The protein below binds the small molecule below.
Small molecule (SMILES): CC(=O)N[C@H]1[C@H](O[C@H]2[C@H](O)[C@@H](NC(C)=O)CO[C@@H]2CO)O[C@H](CO)[C@@H](O)[C@@H]1O

Binding-site contacts:
Ligand atom C7 contacts residue TYR522 of chain 1.B at 3.5 Å (hydrophobic).
Ligand atom C4 contacts residue ASN496 of chain 1.B at 4.2 Å.
Ligand atom C1 contacts residue ASN496 of chain 1.B at 1.4 Å.
Ligand atom O7 contacts residue ASN496 of chain 1.B at 4.0 Å.
Ligand atom O7 contacts residue TYR518 of chain 1.B at 3.7 Å.
Ligand atom C5 contacts residue ASN496 of chain 1.B at 3.6 Å.
Ligand atom C7 contacts residue ASN496 of chain 1.B at 3.7 Å.
Ligand atom O6 contacts residue TYR518 of chain 1.B at 3.6 Å.
Ligand atom C2 contacts residue ASN496 of chain 1.B at 2.4 Å.
Ligand atom C8 contacts residue TYR522 of chain 1.B at 3.6 Å (hydrophobic).
Ligand atom C6 contacts residue TYR518 of chain 1.B at 3.8 Å (hydrophobic).
Ligand atom O5 contacts residue ASN496 of chain 1.B at 2.3 Å (h-bond).
Ligand atom C3 contacts residue ASN496 of chain 1.B at 3.8 Å.
Ligand atom C6 contacts residue ASN520 of chain 1.B at 3.3 Å.
Ligand atom C5 contacts residue ASN520 of chain 1.B at 3.4 Å.
Ligand atom C1 contacts residue ASN520 of chain 1.B at 3.7 Å.
Ligand atom C1 contacts residue TYR522 of chain 1.B at 4.3 Å (hydrophobic).
Ligand atom N2 contacts residue ASN496 of chain 1.B at 2.9 Å (h-bond).
Ligand atom N2 contacts residue TYR522 of chain 1.B at 4.4 Å.
Ligand atom O5 contacts residue ASN520 of chain 1.B at 3.6 Å (h-bond).
Ligand atom O7 contacts residue TYR522 of chain 1.B at 3.0 Å.

Sequence of chain 1.B:
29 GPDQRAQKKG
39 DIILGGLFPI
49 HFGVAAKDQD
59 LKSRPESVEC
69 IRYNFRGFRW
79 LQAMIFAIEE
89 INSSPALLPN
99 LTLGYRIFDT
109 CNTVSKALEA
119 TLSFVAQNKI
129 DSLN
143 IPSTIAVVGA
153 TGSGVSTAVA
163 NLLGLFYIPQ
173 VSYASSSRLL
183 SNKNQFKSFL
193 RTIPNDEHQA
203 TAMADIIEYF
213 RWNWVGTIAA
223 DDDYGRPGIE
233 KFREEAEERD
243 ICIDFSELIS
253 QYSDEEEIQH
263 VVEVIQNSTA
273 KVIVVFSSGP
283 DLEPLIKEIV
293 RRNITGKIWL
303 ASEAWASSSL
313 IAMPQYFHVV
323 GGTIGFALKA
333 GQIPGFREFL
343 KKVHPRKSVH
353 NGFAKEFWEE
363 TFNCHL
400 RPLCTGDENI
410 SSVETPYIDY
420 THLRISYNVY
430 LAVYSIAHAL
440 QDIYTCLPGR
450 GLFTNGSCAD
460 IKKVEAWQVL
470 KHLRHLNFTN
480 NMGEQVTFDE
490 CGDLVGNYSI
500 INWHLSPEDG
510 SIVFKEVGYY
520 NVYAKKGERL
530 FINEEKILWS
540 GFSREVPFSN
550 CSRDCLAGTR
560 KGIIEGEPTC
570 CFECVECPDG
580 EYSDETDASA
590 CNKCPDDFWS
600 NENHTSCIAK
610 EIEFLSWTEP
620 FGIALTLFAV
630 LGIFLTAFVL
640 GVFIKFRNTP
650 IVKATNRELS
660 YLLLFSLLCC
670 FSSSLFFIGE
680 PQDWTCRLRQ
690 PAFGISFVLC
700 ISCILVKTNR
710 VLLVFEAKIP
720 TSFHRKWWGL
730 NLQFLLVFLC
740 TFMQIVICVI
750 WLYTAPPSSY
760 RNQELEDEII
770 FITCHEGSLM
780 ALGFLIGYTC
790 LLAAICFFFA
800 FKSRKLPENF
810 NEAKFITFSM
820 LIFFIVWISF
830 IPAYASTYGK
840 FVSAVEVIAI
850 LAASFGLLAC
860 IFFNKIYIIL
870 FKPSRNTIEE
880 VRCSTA